This small molecule binds to this protein.
Small molecule (SMILES): CC(=O)N[C@H]1[C@H](O[C@H]2[C@H](O)[C@@H](NC(C)=O)CO[C@@H]2CO)O[C@H](CO)[C@@H](O)[C@@H]1O

Binding-site contacts:
Ligand atom N2 contacts residue ASN194 of chain 1.A at 2.6 Å (h-bond).
Ligand atom C1 contacts residue ASN204 of chain 1.A at 4.1 Å.
Ligand atom O6 contacts residue ASN194 of chain 1.A at 4.5 Å.
Ligand atom C8 contacts residue ASN204 of chain 1.A at 3.3 Å.
Ligand atom O5 contacts residue ASN204 of chain 1.A at 4.4 Å.
Ligand atom C1 contacts residue ASN194 of chain 1.A at 1.4 Å.
Ligand atom O6 contacts residue PRO202 of chain 1.A at 2.9 Å (h-bond).
Ligand atom C8 contacts residue ASN194 of chain 1.A at 4.2 Å.
Ligand atom C3 contacts residue ASN194 of chain 1.A at 3.8 Å.
Ligand atom C2 contacts residue ASN204 of chain 1.A at 3.9 Å.
Ligand atom C4 contacts residue ASN194 of chain 1.A at 4.2 Å.
Ligand atom C2 contacts residue ASN194 of chain 1.A at 2.5 Å.
Ligand atom C7 contacts residue ASN204 of chain 1.A at 4.2 Å.
Ligand atom O7 contacts residue ASN194 of chain 1.A at 3.4 Å (h-bond).
Ligand atom C6 contacts residue PRO202 of chain 1.A at 4.2 Å (hydrophobic).
Ligand atom O5 contacts residue PRO202 of chain 1.A at 4.4 Å.
Ligand atom C7 contacts residue ASN194 of chain 1.A at 3.1 Å.
Ligand atom O5 contacts residue ASN194 of chain 1.A at 2.3 Å (h-bond).
Ligand atom C5 contacts residue ASN194 of chain 1.A at 3.6 Å.
Ligand atom N2 contacts residue ASN204 of chain 1.A at 4.4 Å.

Sequence of chain 1.A:
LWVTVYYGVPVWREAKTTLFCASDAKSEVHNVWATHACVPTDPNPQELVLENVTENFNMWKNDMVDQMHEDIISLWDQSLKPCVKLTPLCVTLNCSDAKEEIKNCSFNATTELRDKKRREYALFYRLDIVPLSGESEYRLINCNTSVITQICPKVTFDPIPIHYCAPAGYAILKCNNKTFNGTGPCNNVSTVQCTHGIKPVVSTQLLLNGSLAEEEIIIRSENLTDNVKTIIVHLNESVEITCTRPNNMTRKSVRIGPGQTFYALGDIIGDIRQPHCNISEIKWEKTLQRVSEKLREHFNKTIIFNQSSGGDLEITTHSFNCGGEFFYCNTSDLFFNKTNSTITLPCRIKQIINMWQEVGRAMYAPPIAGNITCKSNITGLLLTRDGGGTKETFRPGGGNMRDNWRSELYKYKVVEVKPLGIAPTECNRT